Binding-site contacts:
Ligand atom O04 contacts residue ALA360 of chain 4.A at 3.2 Å (h-bond).
Ligand atom C01 contacts residue GOL1 of chain 4.C at 3.8 Å.
Ligand atom O13 contacts residue LEU239 of chain 4.A at 3.5 Å.
Ligand atom C16 contacts residue ARG237 of chain 4.A at 3.6 Å.
Ligand atom C11 contacts residue PHE137 of chain 4.A at 3.7 Å (hydrophobic).
Ligand atom C03 contacts residue GOL1 of chain 4.C at 3.1 Å.
Ligand atom O04 contacts residue GLY359 of chain 4.A at 3.9 Å.
Ligand atom C01 contacts residue TYR182 of chain 4.A at 3.9 Å (hydrophobic).
Ligand atom O05 contacts residue TYR69 of chain 4.A at 3.4 Å.
Ligand atom C11 contacts residue TYR135 of chain 4.A at 3.7 Å (hydrophobic).
Ligand atom C09 contacts residue ILE153 of chain 4.A at 3.6 Å (hydrophobic).
Ligand atom C09 contacts residue HIS273 of chain 4.A at 3.8 Å.
Ligand atom C17 contacts residue ARG237 of chain 4.A at 3.5 Å.
Ligand atom O04 contacts residue GOL1 of chain 4.C at 2.3 Å (h-bond).
Ligand atom C08 contacts residue TYR69 of chain 4.A at 3.8 Å (hydrophobic).
Ligand atom C18 contacts residue ARG237 of chain 4.A at 3.5 Å.
Ligand atom O05 contacts residue ALA360 of chain 4.A at 3.1 Å (h-bond).
Ligand atom C08 contacts residue PHE137 of chain 4.A at 4.0 Å (hydrophobic).
Ligand atom C03 contacts residue SER70 of chain 4.A at 3.1 Å.
Ligand atom C19 contacts residue LEU239 of chain 4.A at 3.6 Å (hydrophobic).
Ligand atom C01 contacts residue PHE137 of chain 4.A at 3.2 Å (hydrophobic).
Ligand atom O04 contacts residue SER70 of chain 4.A at 3.6 Å (h-bond).
Ligand atom C02 contacts residue PHE137 of chain 4.A at 3.8 Å (hydrophobic).
Ligand atom C02 contacts residue ALA360 of chain 4.A at 3.6 Å (hydrophobic).
Ligand atom C06 contacts residue ALA360 of chain 4.A at 3.9 Å (hydrophobic).
Ligand atom O05 contacts residue GOL1 of chain 4.C at 3.5 Å (h-bond).
Ligand atom C12 contacts residue LEU239 of chain 4.A at 3.9 Å (hydrophobic).
Ligand atom C12 contacts residue TYR69 of chain 4.A at 3.6 Å (hydrophobic).
Ligand atom C10 contacts residue HIS273 of chain 4.A at 3.5 Å.
Ligand atom C06 contacts residue PHE137 of chain 4.A at 3.5 Å (hydrophobic).
Ligand atom C19 contacts residue PHE137 of chain 4.A at 3.8 Å (hydrophobic).
Ligand atom O13 contacts residue TYR69 of chain 4.A at 3.3 Å.
Ligand atom C15 contacts residue LEU239 of chain 4.A at 3.8 Å (hydrophobic).
Ligand atom C17 contacts residue SER238 of chain 4.A at 3.8 Å.
Ligand atom C03 contacts residue ALA360 of chain 4.A at 3.1 Å (hydrophobic).
Ligand atom C07 contacts residue PHE137 of chain 4.A at 3.8 Å (hydrophobic).
Ligand atom O05 contacts residue SER70 of chain 4.A at 2.6 Å (h-bond).
Ligand atom C07 contacts residue ALA360 of chain 4.A at 3.7 Å (hydrophobic).
Ligand atom C17 contacts residue LEU239 of chain 4.A at 3.8 Å (hydrophobic).
Ligand atom C14 contacts residue LEU239 of chain 4.A at 3.5 Å (hydrophobic).

A small-molecule ligand and the protein it binds are described below.
Small molecule (SMILES): C[C@H](C(=O)O)c1cccc(C(=O)c2ccccc2)c1

Sequence of chain 4.A:
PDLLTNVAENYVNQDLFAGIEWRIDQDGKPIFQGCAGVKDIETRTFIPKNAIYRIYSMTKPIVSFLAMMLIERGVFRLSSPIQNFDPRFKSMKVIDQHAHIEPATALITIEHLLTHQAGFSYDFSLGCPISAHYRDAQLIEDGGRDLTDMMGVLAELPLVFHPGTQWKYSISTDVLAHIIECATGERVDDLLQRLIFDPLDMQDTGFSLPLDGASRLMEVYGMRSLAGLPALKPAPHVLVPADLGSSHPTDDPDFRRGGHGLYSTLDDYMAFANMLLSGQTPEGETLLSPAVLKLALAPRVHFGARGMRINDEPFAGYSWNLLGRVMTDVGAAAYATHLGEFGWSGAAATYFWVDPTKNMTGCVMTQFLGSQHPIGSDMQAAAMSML